Binding-site contacts:
Ligand atom N contacts residue ILE96 of chain 1.A at 3.6 Å.
Ligand atom C16 contacts residue LYS69 of chain 1.A at 3.8 Å.
Ligand atom C5 contacts residue VAL117 of chain 1.A at 3.9 Å (hydrophobic).
Ligand atom C6 contacts residue GLU115 of chain 1.A at 3.3 Å.
Ligand atom N2 contacts residue MET164 of chain 1.A at 3.5 Å (h-bond).
Ligand atom N6 contacts residue ASP176 of chain 1.A at 3.2 Å (salt-bridge).
Ligand atom C10 contacts residue LEU46 of chain 1.A at 3.8 Å (hydrophobic).
Ligand atom N5 contacts residue VAL54 of chain 1.A at 3.7 Å.
Ligand atom C9 contacts residue ASN119 of chain 1.A at 3.5 Å.
Ligand atom C14 contacts residue VAL54 of chain 1.A at 3.8 Å (hydrophobic).
Ligand atom N contacts residue ILE175 of chain 1.A at 3.9 Å.
Ligand atom O contacts residue LYS69 of chain 1.A at 3.3 Å (salt-bridge).
Ligand atom C15 contacts residue ASP176 of chain 1.A at 4.0 Å.
Ligand atom C13 contacts residue VAL54 of chain 1.A at 3.7 Å (hydrophobic).
Ligand atom C19 contacts residue ARG48 of chain 1.A at 4.0 Å.
Ligand atom C19 contacts residue VAL54 of chain 1.A at 3.5 Å (hydrophobic).
Ligand atom C7 contacts residue HIS116 of chain 1.A at 3.7 Å.
Ligand atom C12 contacts residue VAL54 of chain 1.A at 3.7 Å (hydrophobic).
Ligand atom C15 contacts residue VAL54 of chain 1.A at 3.5 Å (hydrophobic).
Ligand atom C2 contacts residue MET164 of chain 1.A at 3.9 Å (hydrophobic).
Ligand atom C6 contacts residue VAL117 of chain 1.A at 3.5 Å (hydrophobic).
Ligand atom C9 contacts residue VAL117 of chain 1.A at 3.5 Å (hydrophobic).
Ligand atom N3 contacts residue VAL117 of chain 1.A at 3.1 Å (h-bond).
Ligand atom O contacts residue ASP176 of chain 1.A at 3.0 Å.
Ligand atom N contacts residue PHE114 of chain 1.A at 3.6 Å.
Ligand atom N1 contacts residue VAL67 of chain 1.A at 3.9 Å.
Ligand atom C14 contacts residue ILE175 of chain 1.A at 3.9 Å (hydrophobic).
Ligand atom C9 contacts residue HIS116 of chain 1.A at 4.0 Å.
Ligand atom N3 contacts residue MET164 of chain 1.A at 4.0 Å.
Ligand atom C4 contacts residue MET164 of chain 1.A at 3.9 Å (hydrophobic).
Ligand atom C contacts residue ILE175 of chain 1.A at 4.0 Å (hydrophobic).
Ligand atom C7 contacts residue VAL117 of chain 1.A at 3.5 Å (hydrophobic).
Ligand atom C16 contacts residue ASP176 of chain 1.A at 3.6 Å.
Ligand atom C6 contacts residue VAL67 of chain 1.A at 3.9 Å (hydrophobic).
Ligand atom N2 contacts residue VAL67 of chain 1.A at 3.8 Å.
Ligand atom C5 contacts residue MET164 of chain 1.A at 3.5 Å (hydrophobic).
Ligand atom C2 contacts residue VAL67 of chain 1.A at 3.9 Å (hydrophobic).
Ligand atom C18 contacts residue VAL54 of chain 1.A at 3.4 Å (hydrophobic).
Ligand atom N4 contacts residue VAL117 of chain 1.A at 2.8 Å (h-bond).
Ligand atom N3 contacts residue VAL67 of chain 1.A at 3.8 Å.

The small molecule below binds the protein below.
Small molecule (SMILES): CC(=O)Nc1ccc2ccn(-c3cc(NC4CC4)n4ncc(C#N)c4n3)c2c1

Sequence of chain 1.A:
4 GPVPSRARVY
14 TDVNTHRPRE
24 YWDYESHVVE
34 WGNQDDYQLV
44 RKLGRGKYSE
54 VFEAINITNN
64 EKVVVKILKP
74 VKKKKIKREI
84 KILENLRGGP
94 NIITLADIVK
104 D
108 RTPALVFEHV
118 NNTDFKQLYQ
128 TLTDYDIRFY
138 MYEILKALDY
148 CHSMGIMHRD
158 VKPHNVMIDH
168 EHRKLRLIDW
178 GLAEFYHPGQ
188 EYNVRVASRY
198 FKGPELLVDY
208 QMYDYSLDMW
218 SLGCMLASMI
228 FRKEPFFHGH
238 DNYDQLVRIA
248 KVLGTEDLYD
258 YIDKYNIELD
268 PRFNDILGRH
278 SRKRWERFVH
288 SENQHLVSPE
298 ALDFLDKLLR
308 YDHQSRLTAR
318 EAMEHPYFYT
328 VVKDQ